This small molecule binds to this protein.
Small molecule (SMILES): C[C@H](CCC(=O)O)[C@H]1CC[C@H]2[C@@H]3CC[C@@H]4C[C@H](O)CC[C@]4(C)[C@H]3C[C@H](O)[C@]12C

Sequence of chain 1.A:
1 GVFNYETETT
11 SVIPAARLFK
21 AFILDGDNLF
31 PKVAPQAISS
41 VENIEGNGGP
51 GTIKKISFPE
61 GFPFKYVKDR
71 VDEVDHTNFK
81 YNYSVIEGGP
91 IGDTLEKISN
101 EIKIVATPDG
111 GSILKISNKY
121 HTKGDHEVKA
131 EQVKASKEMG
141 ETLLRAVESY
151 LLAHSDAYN

Binding-site contacts:
Ligand atom C8 contacts residue VAL67 of chain 1.A at 4.2 Å (hydrophobic).
Ligand atom C24 contacts residue GLN132 of chain 1.A at 3.5 Å.
Ligand atom C16 contacts residue TYR120 of chain 1.A at 4.0 Å (hydrophobic).
Ligand atom C2 contacts residue PHE58 of chain 1.A at 3.5 Å (hydrophobic).
Ligand atom C16 contacts residue LEU95 of chain 1.A at 4.1 Å (hydrophobic).
Ligand atom C18 contacts residue MET139 of chain 1.A at 3.9 Å (hydrophobic).
Ligand atom C7 contacts residue PHE58 of chain 1.A at 3.5 Å (hydrophobic).
Ligand atom C3 contacts residue PHE58 of chain 1.A at 3.6 Å (hydrophobic).
Ligand atom C21 contacts residue TYR120 of chain 1.A at 4.1 Å (hydrophobic).
Ligand atom C13 contacts residue ALA135 of chain 1.A at 3.9 Å (hydrophobic).
Ligand atom C11 contacts residue PRO90 of chain 1.A at 3.8 Å (hydrophobic).
Ligand atom O3 contacts residue THR94 of chain 1.A at 4.2 Å.
Ligand atom C7 contacts residue DXC1 of chain 1.C at 3.8 Å.
Ligand atom C14 contacts residue ALA135 of chain 1.A at 3.4 Å (hydrophobic).
Ligand atom O4 contacts residue VAL128 of chain 1.A at 4.1 Å.
Ligand atom C15 contacts residue ILE98 of chain 1.A at 3.5 Å (hydrophobic).
Ligand atom C11 contacts residue PHE64 of chain 1.A at 4.2 Å (hydrophobic).
Ligand atom O1 contacts residue PHE64 of chain 1.A at 3.4 Å.
Ligand atom C24 contacts residue VAL133 of chain 1.A at 4.0 Å (hydrophobic).
Ligand atom C1 contacts residue PHE64 of chain 1.A at 4.3 Å (hydrophobic).
Ligand atom C15 contacts residue PRO90 of chain 1.A at 3.2 Å (hydrophobic).
Ligand atom C19 contacts residue TYR120 of chain 1.A at 4.0 Å (hydrophobic).
Ligand atom C6 contacts residue PRO63 of chain 1.A at 3.8 Å (hydrophobic).
Ligand atom O2 contacts residue PHE58 of chain 1.A at 4.0 Å.
Ligand atom O2 contacts residue PRO63 of chain 1.A at 3.5 Å.
Ligand atom O2 contacts residue PHE64 of chain 1.A at 3.0 Å (h-bond).
Ligand atom O3 contacts residue LEU95 of chain 1.A at 4.0 Å.
Ligand atom C20 contacts residue SER136 of chain 1.A at 3.8 Å.
Ligand atom O2 contacts residue PHE62 of chain 1.A at 3.5 Å.
Ligand atom C1 contacts residue PHE62 of chain 1.A at 3.9 Å (hydrophobic).
Ligand atom O4 contacts residue GLU127 of chain 1.A at 4.0 Å.
Ligand atom C2 contacts residue PHE64 of chain 1.A at 3.9 Å (hydrophobic).
Ligand atom C20 contacts residue TYR120 of chain 1.A at 3.8 Å (hydrophobic).
Ligand atom C16 contacts residue PRO90 of chain 1.A at 3.4 Å (hydrophobic).
Ligand atom C18 contacts residue DXC1 of chain 1.C at 4.1 Å.
Ligand atom C18 contacts residue ALA135 of chain 1.A at 3.9 Å (hydrophobic).
Ligand atom C16 contacts residue ILE98 of chain 1.A at 3.8 Å (hydrophobic).
Ligand atom C21 contacts residue VAL128 of chain 1.A at 4.2 Å (hydrophobic).
Ligand atom C1 contacts residue PHE58 of chain 1.A at 4.0 Å (hydrophobic).
Ligand atom C18 contacts residue SER136 of chain 1.A at 4.2 Å.